Sequence of chain 1.C:
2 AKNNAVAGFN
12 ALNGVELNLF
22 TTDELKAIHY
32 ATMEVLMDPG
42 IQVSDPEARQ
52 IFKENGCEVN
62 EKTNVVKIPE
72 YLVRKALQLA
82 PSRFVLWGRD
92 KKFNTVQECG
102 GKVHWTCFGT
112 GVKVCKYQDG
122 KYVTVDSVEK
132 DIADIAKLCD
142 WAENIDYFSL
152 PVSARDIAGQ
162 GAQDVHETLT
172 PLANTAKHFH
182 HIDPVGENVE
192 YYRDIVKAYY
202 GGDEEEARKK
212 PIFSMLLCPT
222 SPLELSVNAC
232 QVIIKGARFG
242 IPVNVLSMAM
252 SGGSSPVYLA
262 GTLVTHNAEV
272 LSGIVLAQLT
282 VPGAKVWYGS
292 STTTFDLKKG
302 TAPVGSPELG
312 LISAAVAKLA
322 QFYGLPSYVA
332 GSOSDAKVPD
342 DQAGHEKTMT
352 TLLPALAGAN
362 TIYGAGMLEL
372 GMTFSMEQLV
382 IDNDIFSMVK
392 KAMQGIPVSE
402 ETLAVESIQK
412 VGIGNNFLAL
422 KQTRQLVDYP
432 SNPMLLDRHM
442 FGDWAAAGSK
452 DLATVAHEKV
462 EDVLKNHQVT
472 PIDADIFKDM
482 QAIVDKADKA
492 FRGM

Sequence of chain 1.D:
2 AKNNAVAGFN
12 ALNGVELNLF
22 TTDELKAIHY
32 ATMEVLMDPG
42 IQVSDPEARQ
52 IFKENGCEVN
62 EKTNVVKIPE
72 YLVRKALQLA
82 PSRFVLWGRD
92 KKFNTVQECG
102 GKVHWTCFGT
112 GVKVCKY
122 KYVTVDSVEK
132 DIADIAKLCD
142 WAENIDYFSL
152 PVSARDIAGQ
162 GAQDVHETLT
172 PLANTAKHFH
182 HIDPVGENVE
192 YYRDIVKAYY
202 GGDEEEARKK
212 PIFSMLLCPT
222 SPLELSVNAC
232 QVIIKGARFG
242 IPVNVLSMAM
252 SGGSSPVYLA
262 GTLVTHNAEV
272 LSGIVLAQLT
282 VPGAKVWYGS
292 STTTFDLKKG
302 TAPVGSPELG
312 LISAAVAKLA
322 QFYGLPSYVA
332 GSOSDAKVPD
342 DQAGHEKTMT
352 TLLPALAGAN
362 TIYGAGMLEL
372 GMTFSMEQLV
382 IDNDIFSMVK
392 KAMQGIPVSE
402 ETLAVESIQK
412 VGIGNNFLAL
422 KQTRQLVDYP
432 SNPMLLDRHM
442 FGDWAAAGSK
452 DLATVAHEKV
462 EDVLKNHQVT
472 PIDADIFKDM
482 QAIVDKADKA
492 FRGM

Binding-site contacts:
Ligand atom N33 contacts residue MET155 of chain 1.I at 3.0 Å.
Ligand atom N22 contacts residue HIS107 of chain 1.I at 3.2 Å (h-bond).
Ligand atom CO contacts residue HIS107 of chain 1.I at 2.3 Å.
Ligand atom N52 contacts residue SER222 of chain 1.C at 3.5 Å (h-bond).
Ligand atom O28 contacts residue THR111 of chain 1.C at 3.0 Å (h-bond).
Ligand atom C3P contacts residue ILE113 of chain 1.I at 3.5 Å (hydrophobic).
Ligand atom O7R contacts residue GLY184 of chain 1.I at 3.0 Å.
Ligand atom C36 contacts residue MET155 of chain 1.I at 3.5 Å (hydrophobic).
Ligand atom C14 contacts residue HIS107 of chain 1.I at 3.3 Å.
Ligand atom N29 contacts residue GLY372 of chain 1.C at 2.9 Å (h-bond).
Ligand atom O6R contacts residue ALA204 of chain 1.I at 3.5 Å (h-bond).
Ligand atom N21 contacts residue HIS107 of chain 1.I at 3.1 Å (h-bond).
Ligand atom O51 contacts residue ILE109 of chain 1.I at 3.3 Å.
Ligand atom N29 contacts residue THR111 of chain 1.C at 2.7 Å (h-bond).
Ligand atom O7R contacts residue ALA185 of chain 1.I at 3.5 Å (h-bond).
Ligand atom O5M contacts residue MET181 of chain 1.I at 3.2 Å.
Ligand atom N62 contacts residue LEU371 of chain 1.C at 3.2 Å (h-bond).
Ligand atom N24 contacts residue HIS107 of chain 1.I at 3.0 Å (h-bond).
Ligand atom CO contacts residue GOL1 of chain 1.N at 3.2 Å.
Ligand atom C3P contacts residue GLY301 of chain 1.C at 3.2 Å.
Ligand atom O6R contacts residue VAL114 of chain 1.I at 3.2 Å.
Ligand atom C9B contacts residue GLY183 of chain 1.I at 3.4 Å.
Ligand atom C20 contacts residue HIS107 of chain 1.I at 3.3 Å.
Ligand atom O5M contacts residue ALA150 of chain 1.I at 3.2 Å.
Ligand atom C27 contacts residue THR111 of chain 1.C at 3.2 Å.
Ligand atom O34 contacts residue SER154 of chain 1.C at 3.2 Å (h-bond).
Ligand atom N3B contacts residue SER152 of chain 1.I at 2.7 Å (h-bond).
Ligand atom O39 contacts residue CYS219 of chain 1.C at 3.3 Å (h-bond).
Ligand atom C4B contacts residue SER151 of chain 1.I at 3.3 Å.
Ligand atom O8R contacts residue ALA204 of chain 1.I at 3.0 Å (h-bond).
Ligand atom O51 contacts residue SER108 of chain 1.I at 3.0 Å (h-bond).
Ligand atom O44 contacts residue ILE106 of chain 1.I at 2.9 Å (h-bond).
Ligand atom O4 contacts residue LEU154 of chain 1.I at 3.1 Å.
Ligand atom N33 contacts residue THR156 of chain 1.I at 2.7 Å (h-bond).
Ligand atom O44 contacts residue ASP105 of chain 1.I at 3.4 Å.
Ligand atom C20 contacts residue LEU154 of chain 1.I at 3.5 Å (hydrophobic).
Ligand atom N3B contacts residue GLY183 of chain 1.I at 3.5 Å (h-bond).
Ligand atom N22 contacts residue GOL1 of chain 1.N at 3.4 Å (h-bond).
Ligand atom O6R contacts residue SER203 of chain 1.I at 3.4 Å.
Ligand atom N23 contacts residue HIS107 of chain 1.I at 2.8 Å (h-bond).

Sequence of chain 1.I:
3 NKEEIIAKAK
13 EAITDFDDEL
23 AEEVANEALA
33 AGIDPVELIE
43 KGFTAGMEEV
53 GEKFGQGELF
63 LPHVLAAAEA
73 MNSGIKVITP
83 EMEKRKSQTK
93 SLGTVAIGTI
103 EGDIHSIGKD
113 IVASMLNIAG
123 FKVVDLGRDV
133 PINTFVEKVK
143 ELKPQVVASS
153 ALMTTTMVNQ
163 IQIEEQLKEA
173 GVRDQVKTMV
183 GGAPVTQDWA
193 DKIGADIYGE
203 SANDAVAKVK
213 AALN

This small molecule binds to this protein.
Small molecule (SMILES): CC1=C2N3[C@H]([C@H](CC(N)=O)[C@@]2(C)CCC(=O)NC[C@@H](C)O[P](=O)([O-])O[C@H]2[C@@H](O)[C@@H](n4cnc5cc(O)ccc54)O[C@@H]2CO)[C@]2(C)[N+]4=C(C(C)=C5[N+]6=C(C=C7[N+](=C1[C@@H](CCC(N)=O)C7(C)C)[Co]364)[C@@H](CCC(N)=O)[C@]5(C)CC(N)=O)[C@@H](CCC(N)=O)[C@]2(C)CC(N)=O